The protein below binds the small molecule below.
Small molecule (SMILES): CC(=O)N[C@@H]1[C@@H](O)[C@H](O)[C@@H](CO)O[C@H]1O

Binding-site contacts:
Ligand atom C7 contacts residue ASN260 of chain 1.K at 4.3 Å.
Ligand atom C8 contacts residue ASN260 of chain 1.K at 4.0 Å.
Ligand atom C3 contacts residue ASN444 of chain 1.K at 3.8 Å.
Ligand atom C8 contacts residue NAG1 of chain 1.X at 3.3 Å.
Ligand atom O7 contacts residue ASN444 of chain 1.K at 3.1 Å (h-bond).
Ligand atom O7 contacts residue ASN260 of chain 1.K at 3.8 Å.
Ligand atom O5 contacts residue LEU263 of chain 1.K at 4.5 Å.
Ligand atom C4 contacts residue ASN444 of chain 1.K at 4.2 Å.
Ligand atom C2 contacts residue ASN444 of chain 1.K at 2.4 Å.
Ligand atom C1 contacts residue PRO289 of chain 1.K at 3.9 Å (hydrophobic).
Ligand atom O5 contacts residue ASN444 of chain 1.K at 2.4 Å (h-bond).
Ligand atom N2 contacts residue ASN444 of chain 1.K at 2.9 Å (h-bond).
Ligand atom C1 contacts residue ASN444 of chain 1.K at 1.4 Å.
Ligand atom O5 contacts residue PRO289 of chain 1.K at 3.4 Å.
Ligand atom C8 contacts residue VAL442 of chain 1.K at 4.0 Å (hydrophobic).
Ligand atom C5 contacts residue ASN444 of chain 1.K at 3.6 Å.
Ligand atom C6 contacts residue LEU263 of chain 1.K at 4.4 Å (hydrophobic).
Ligand atom C6 contacts residue PRO289 of chain 1.K at 4.4 Å (hydrophobic).
Ligand atom C8 contacts residue ASN444 of chain 1.K at 4.0 Å.
Ligand atom C7 contacts residue ASN444 of chain 1.K at 3.2 Å.
Ligand atom C5 contacts residue PRO289 of chain 1.K at 4.2 Å (hydrophobic).

Sequence of chain 1.K:
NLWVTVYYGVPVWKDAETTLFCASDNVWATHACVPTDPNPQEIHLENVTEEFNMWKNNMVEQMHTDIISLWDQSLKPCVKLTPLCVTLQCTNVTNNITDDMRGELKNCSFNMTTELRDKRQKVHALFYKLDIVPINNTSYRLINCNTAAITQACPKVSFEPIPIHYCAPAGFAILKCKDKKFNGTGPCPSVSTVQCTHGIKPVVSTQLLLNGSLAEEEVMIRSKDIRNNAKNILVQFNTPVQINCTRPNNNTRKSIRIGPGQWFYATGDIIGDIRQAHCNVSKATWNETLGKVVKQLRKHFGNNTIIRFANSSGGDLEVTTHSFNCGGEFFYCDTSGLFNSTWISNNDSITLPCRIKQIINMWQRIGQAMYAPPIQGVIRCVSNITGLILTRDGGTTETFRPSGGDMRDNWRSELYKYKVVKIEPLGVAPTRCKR